The small molecule below binds the protein below.
Small molecule (SMILES): OC[C@H]1O[C@@H](O)[C@H](O)[C@@H](O)[C@H]1O

Sequence of chain 1.A:
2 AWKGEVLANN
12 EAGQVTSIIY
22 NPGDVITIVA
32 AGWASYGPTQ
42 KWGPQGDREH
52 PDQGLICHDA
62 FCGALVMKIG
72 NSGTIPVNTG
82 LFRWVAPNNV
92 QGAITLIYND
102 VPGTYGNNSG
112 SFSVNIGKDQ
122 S

Binding-site contacts:
Ligand atom O6 contacts residue PRO52 of chain 1.A at 4.3 Å.
Ligand atom O3 contacts residue ASN108 of chain 1.A at 3.2 Å (h-bond).
Ligand atom O4 contacts residue CA1 of chain 1.L at 2.7 Å.
Ligand atom O2 contacts residue PHB1 of chain 1.N at 2.9 Å (h-bond).
Ligand atom C2 contacts residue PHB1 of chain 1.N at 2.4 Å.
Ligand atom C4 contacts residue ASP101 of chain 1.A at 3.8 Å.
Ligand atom O4 contacts residue ASP101 of chain 1.A at 2.7 Å (salt-bridge).
Ligand atom C3 contacts residue PHB1 of chain 1.N at 3.7 Å.
Ligand atom C6 contacts residue VAL102 of chain 1.A at 3.8 Å (hydrophobic).
Ligand atom C6 contacts residue CYS63 of chain 1.A at 4.2 Å (hydrophobic).
Ligand atom O4 contacts residue THR105 of chain 1.A at 3.4 Å (h-bond).
Ligand atom C6 contacts residue HIS51 of chain 1.A at 3.3 Å.
Ligand atom O2 contacts residue ASN108 of chain 1.A at 3.4 Å (h-bond).
Ligand atom C2 contacts residue CA1 of chain 1.L at 4.1 Å.
Ligand atom C1 contacts residue PHB1 of chain 1.N at 1.4 Å.
Ligand atom C4 contacts residue THR105 of chain 1.A at 3.6 Å.
Ligand atom O4 contacts residue TYR37 of chain 1.A at 3.3 Å (h-bond).
Ligand atom O2 contacts residue TYR37 of chain 1.A at 3.9 Å.
Ligand atom C4 contacts residue PHB1 of chain 1.N at 4.2 Å.
Ligand atom O3 contacts residue CA1 of chain 1.L at 2.8 Å.
Ligand atom C5 contacts residue PHB1 of chain 1.N at 3.6 Å.
Ligand atom O5 contacts residue PHB1 of chain 1.N at 2.3 Å (h-bond).
Ligand atom O6 contacts residue GLN54 of chain 1.A at 4.1 Å.
Ligand atom C2 contacts residue ASN108 of chain 1.A at 4.2 Å.
Ligand atom O3 contacts residue TYR37 of chain 1.A at 3.7 Å.
Ligand atom C3 contacts residue THR105 of chain 1.A at 4.1 Å.
Ligand atom C3 contacts residue CA1 of chain 1.L at 3.6 Å.
Ligand atom O5 contacts residue HIS51 of chain 1.A at 3.5 Å (h-bond).
Ligand atom O3 contacts residue THR105 of chain 1.A at 3.5 Å.
Ligand atom C4 contacts residue TYR37 of chain 1.A at 4.2 Å (hydrophobic).
Ligand atom C3 contacts residue TYR37 of chain 1.A at 3.9 Å (hydrophobic).
Ligand atom O6 contacts residue HIS51 of chain 1.A at 2.6 Å (h-bond).
Ligand atom O6 contacts residue VAL102 of chain 1.A at 4.0 Å.
Ligand atom O6 contacts residue PHB1 of chain 1.N at 4.4 Å.
Ligand atom O5 contacts residue TYR37 of chain 1.A at 3.6 Å.
Ligand atom C4 contacts residue CA1 of chain 1.L at 3.5 Å.
Ligand atom C1 contacts residue TYR37 of chain 1.A at 4.1 Å (hydrophobic).
Ligand atom C6 contacts residue ASP101 of chain 1.A at 3.8 Å.
Ligand atom C5 contacts residue HIS51 of chain 1.A at 4.0 Å.
Ligand atom C2 contacts residue TYR37 of chain 1.A at 3.3 Å (hydrophobic).